This protein binds this small molecule.
Small molecule (SMILES): Nc1ncnc2c1ncn2[C@@H]1O[C@H](CO[P](=O)(O)O[P](=O)(O)NP(=O)(O)O)[C@@H](O)[C@H]1O

Binding-site contacts:
Ligand atom C6 contacts residue PHE355 of chain 1.F at 3.4 Å (hydrophobic).
Ligand atom C5 contacts residue PHE355 of chain 1.F at 3.7 Å (hydrophobic).
Ligand atom O2G contacts residue LYS184 of chain 1.F at 3.8 Å.
Ligand atom O1B contacts residue ALA182 of chain 1.F at 3.6 Å.
Ligand atom PB contacts residue LYS181 of chain 1.F at 4.2 Å.
Ligand atom N1 contacts residue MET186 of chain 1.F at 3.7 Å.
Ligand atom N6 contacts residue MET186 of chain 1.F at 4.2 Å.
Ligand atom O3G contacts residue GLU215 of chain 1.F at 4.0 Å.
Ligand atom PB contacts residue GLY183 of chain 1.F at 4.0 Å.
Ligand atom O1G contacts residue LYS181 of chain 1.F at 3.9 Å.
Ligand atom O1A contacts residue MET186 of chain 1.F at 2.6 Å (h-bond).
Ligand atom O5' contacts residue MET186 of chain 1.F at 3.6 Å.
Ligand atom PA contacts residue GLY183 of chain 1.F at 4.0 Å.
Ligand atom O2A contacts residue THR185 of chain 1.F at 3.1 Å.
Ligand atom N1 contacts residue PHE355 of chain 1.F at 3.8 Å.
Ligand atom C5 contacts residue MET186 of chain 1.F at 4.0 Å (hydrophobic).
Ligand atom O1A contacts residue THR185 of chain 1.F at 2.9 Å (h-bond).
Ligand atom O1A contacts residue LYS184 of chain 1.F at 3.6 Å.
Ligand atom N9 contacts residue MET186 of chain 1.F at 4.2 Å.
Ligand atom O1B contacts residue LYS181 of chain 1.F at 2.9 Å.
Ligand atom N3B contacts residue THR185 of chain 1.F at 4.1 Å.
Ligand atom O2B contacts residue ALA182 of chain 1.F at 4.2 Å.
Ligand atom PA contacts residue MET186 of chain 1.F at 3.9 Å.
Ligand atom C4 contacts residue MET186 of chain 1.F at 3.6 Å (hydrophobic).
Ligand atom O2G contacts residue THR185 of chain 1.F at 2.5 Å (h-bond).
Ligand atom PG contacts residue THR185 of chain 1.F at 3.9 Å.
Ligand atom O1A contacts residue GLY183 of chain 1.F at 3.1 Å.
Ligand atom O2G contacts residue GLU215 of chain 1.F at 4.0 Å.
Ligand atom O2B contacts residue THR185 of chain 1.F at 3.7 Å.
Ligand atom C8 contacts residue PHE355 of chain 1.F at 3.9 Å (hydrophobic).
Ligand atom O1B contacts residue GLY183 of chain 1.F at 4.0 Å.
Ligand atom C2 contacts residue MET186 of chain 1.F at 3.6 Å (hydrophobic).
Ligand atom N3 contacts residue MET186 of chain 1.F at 3.4 Å (h-bond).
Ligand atom O2B contacts residue GLY183 of chain 1.F at 3.5 Å (h-bond).
Ligand atom O3A contacts residue GLY183 of chain 1.F at 3.6 Å.
Ligand atom PA contacts residue THR185 of chain 1.F at 3.6 Å.
Ligand atom N6 contacts residue PHE355 of chain 1.F at 3.1 Å.
Ligand atom C6 contacts residue MET186 of chain 1.F at 3.8 Å (hydrophobic).
Ligand atom N7 contacts residue PHE355 of chain 1.F at 3.2 Å (h-bond).
Ligand atom O2B contacts residue LYS184 of chain 1.F at 3.4 Å (salt-bridge).

Sequence of chain 1.F:
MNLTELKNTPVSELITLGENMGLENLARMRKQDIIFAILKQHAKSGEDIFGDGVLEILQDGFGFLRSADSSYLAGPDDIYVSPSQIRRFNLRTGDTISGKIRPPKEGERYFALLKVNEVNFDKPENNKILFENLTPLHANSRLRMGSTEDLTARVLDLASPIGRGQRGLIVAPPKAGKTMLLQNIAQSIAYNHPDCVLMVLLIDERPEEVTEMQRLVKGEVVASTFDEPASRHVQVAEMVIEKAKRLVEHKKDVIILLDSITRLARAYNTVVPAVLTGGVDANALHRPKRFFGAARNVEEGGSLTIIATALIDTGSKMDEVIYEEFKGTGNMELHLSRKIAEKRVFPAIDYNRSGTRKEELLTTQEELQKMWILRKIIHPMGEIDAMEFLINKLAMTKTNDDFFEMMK